A small-molecule ligand and the protein it binds are described below.
Small molecule (SMILES): CC(=O)CC[C@H]1C(=O)N[C@@H](C(C)C)C(=O)N[C@@H](Cc2cccc(O)c2)C(=O)N2CCC[C@H](N2)C(=O)O[C@H](/C(C)=C/CO)C/C=C/C=C/[C@H](O)[C@H](C)[C@H]1O

Sequence of chain 1.B:
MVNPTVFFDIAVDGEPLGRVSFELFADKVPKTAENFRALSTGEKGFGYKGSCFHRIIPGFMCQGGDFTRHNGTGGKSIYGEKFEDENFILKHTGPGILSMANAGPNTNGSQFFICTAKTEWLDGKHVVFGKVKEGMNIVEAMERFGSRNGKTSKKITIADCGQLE

Binding-site contacts:
Ligand atom C25 contacts residue PHE60 of chain 1.B at 3.7 Å (hydrophobic).
Ligand atom C57 contacts residue GLN111 of chain 1.B at 3.6 Å.
Ligand atom N65 contacts residue GLN63 of chain 1.B at 3.0 Å (h-bond).
Ligand atom O66 contacts residue ARG55 of chain 1.B at 3.1 Å.
Ligand atom C49 contacts residue PHE60 of chain 1.B at 3.6 Å (hydrophobic).
Ligand atom C7 contacts residue ALA101 of chain 1.B at 3.8 Å (hydrophobic).
Ligand atom C24 contacts residue PHE60 of chain 1.B at 3.5 Å (hydrophobic).
Ligand atom O69 contacts residue GLN63 of chain 1.B at 3.0 Å (h-bond).
Ligand atom C49 contacts residue TRP121 of chain 1.B at 3.5 Å (hydrophobic).
Ligand atom C4 contacts residue PHE113 of chain 1.B at 3.8 Å (hydrophobic).
Ligand atom N6 contacts residue GLN63 of chain 1.B at 3.3 Å (h-bond).
Ligand atom C55 contacts residue GLY72 of chain 1.B at 3.8 Å.
Ligand atom O69 contacts residue ARG55 of chain 1.B at 3.3 Å (salt-bridge).
Ligand atom C5 contacts residue GLN63 of chain 1.B at 3.7 Å.
Ligand atom O68 contacts residue LEU122 of chain 1.B at 3.6 Å.
Ligand atom C56 contacts residue GLN111 of chain 1.B at 3.5 Å.
Ligand atom C5 contacts residue PHE113 of chain 1.B at 3.5 Å (hydrophobic).
Ligand atom N65 contacts residue ARG55 of chain 1.B at 3.5 Å (salt-bridge).
Ligand atom C3 contacts residue PHE60 of chain 1.B at 3.8 Å (hydrophobic).
Ligand atom C61 contacts residue HIS126 of chain 1.B at 3.4 Å.
Ligand atom O72 contacts residue ARG55 of chain 1.B at 3.3 Å (salt-bridge).
Ligand atom C11 contacts residue ASN102 of chain 1.B at 3.7 Å.
Ligand atom O66 contacts residue MET61 of chain 1.B at 3.5 Å.
Ligand atom O71 contacts residue THR73 of chain 1.B at 3.2 Å.
Ligand atom O70 contacts residue ALA103 of chain 1.B at 3.7 Å.
Ligand atom O67 contacts residue ASN102 of chain 1.B at 2.9 Å (h-bond).
Ligand atom O67 contacts residue HIS126 of chain 1.B at 3.1 Å.
Ligand atom C60 contacts residue HIS126 of chain 1.B at 3.3 Å.
Ligand atom O68 contacts residue HIS126 of chain 1.B at 2.6 Å (h-bond).
Ligand atom C54 contacts residue THR73 of chain 1.B at 3.5 Å.
Ligand atom O68 contacts residue TRP121 of chain 1.B at 3.6 Å.
Ligand atom C10 contacts residue ASN102 of chain 1.B at 3.6 Å.
Ligand atom C25 contacts residue ILE57 of chain 1.B at 3.8 Å (hydrophobic).
Ligand atom C56 contacts residue GLY72 of chain 1.B at 3.6 Å.
Ligand atom C8 contacts residue ASN102 of chain 1.B at 3.7 Å.
Ligand atom O67 contacts residue ALA101 of chain 1.B at 3.2 Å.
Ligand atom O66 contacts residue GLN63 of chain 1.B at 3.7 Å.
Ligand atom C58 contacts residue ASN102 of chain 1.B at 3.6 Å.
Ligand atom C55 contacts residue GLN111 of chain 1.B at 3.5 Å.
Ligand atom N9 contacts residue ASN102 of chain 1.B at 2.8 Å (h-bond).